The small molecule below binds the protein below.
Small molecule (SMILES): CCNC(=O)[C@@H]1C[C@H](NC(=O)[C@H](Cc2cn(CCNC(=O)c3ccc(S)cc3)nn2)NC)CN1

Sequence of chain 1.B:
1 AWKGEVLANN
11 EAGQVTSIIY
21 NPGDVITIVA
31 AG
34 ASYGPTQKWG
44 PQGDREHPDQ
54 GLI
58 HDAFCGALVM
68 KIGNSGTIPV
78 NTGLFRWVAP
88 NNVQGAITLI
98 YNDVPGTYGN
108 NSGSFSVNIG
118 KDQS

Binding-site contacts:
Ligand atom S1 contacts residue HIS50 of chain 1.B at 4.4 Å.
Ligand atom O1 contacts residue PRO51 of chain 1.B at 3.8 Å.
Ligand atom C6 contacts residue GLN53 of chain 1.B at 3.8 Å.
Ligand atom C5 contacts residue HIS50 of chain 1.B at 3.4 Å.
Ligand atom C2 contacts residue GAL1 of chain 1.J at 4.1 Å.
Ligand atom C5 contacts residue GLN53 of chain 1.B at 3.6 Å.
Ligand atom O1 contacts residue GLN53 of chain 1.B at 3.9 Å.
Ligand atom C3 contacts residue HIS50 of chain 1.B at 3.8 Å.
Ligand atom N2 contacts residue PRO51 of chain 1.B at 4.4 Å.
Ligand atom C9 contacts residue PRO51 of chain 1.B at 4.4 Å (hydrophobic).
Ligand atom C6 contacts residue HIS50 of chain 1.B at 3.4 Å.
Ligand atom C2 contacts residue HIS50 of chain 1.B at 3.7 Å.
Ligand atom C5 contacts residue GAL1 of chain 1.J at 4.4 Å.
Ligand atom N4 contacts residue GLU49 of chain 1.B at 4.1 Å.
Ligand atom C14 contacts residue GLU49 of chain 1.B at 3.7 Å.
Ligand atom C1 contacts residue TYR36 of chain 1.B at 4.5 Å (hydrophobic).
Ligand atom C1 contacts residue GAL1 of chain 1.J at 2.9 Å.
Ligand atom N3 contacts residue GLU49 of chain 1.B at 4.1 Å.
Ligand atom S1 contacts residue TYR36 of chain 1.B at 4.0 Å.
Ligand atom C4 contacts residue HIS50 of chain 1.B at 3.6 Å.
Ligand atom C6 contacts residue GAL1 of chain 1.J at 3.1 Å.
Ligand atom N3 contacts residue PRO51 of chain 1.B at 3.6 Å.
Ligand atom S1 contacts residue PRO38 of chain 1.B at 4.2 Å.
Ligand atom C11 contacts residue PRO51 of chain 1.B at 4.2 Å (hydrophobic).
Ligand atom S1 contacts residue GAL1 of chain 1.J at 1.8 Å.
Ligand atom N3 contacts residue HIS50 of chain 1.B at 4.2 Å.
Ligand atom C1 contacts residue HIS50 of chain 1.B at 3.5 Å.